Binding-site contacts:
Ligand atom O2B contacts residue LYS386 of chain 1.D at 2.6 Å.
Ligand atom O1B contacts residue HIS14 of chain 1.D at 2.9 Å (h-bond).
Ligand atom O5' contacts residue LYS13 of chain 1.D at 3.4 Å.
Ligand atom O1A contacts residue LYS386 of chain 1.D at 3.2 Å (salt-bridge).
Ligand atom O2B contacts residue ARG10 of chain 1.D at 2.7 Å (salt-bridge).
Ligand atom C2 contacts residue ARG437 of chain 1.C at 3.6 Å.
Ligand atom N9 contacts residue PHE324 of chain 1.D at 3.6 Å.
Ligand atom O3A contacts residue LYS386 of chain 1.D at 3.6 Å.
Ligand atom PB contacts residue LYS386 of chain 1.D at 3.5 Å.
Ligand atom O2' contacts residue PHE324 of chain 1.D at 3.2 Å.
Ligand atom PB contacts residue ARG10 of chain 1.D at 3.4 Å.
Ligand atom O6 contacts residue LYS402 of chain 1.D at 2.8 Å (salt-bridge).
Ligand atom O3A contacts residue LYS13 of chain 1.D at 3.6 Å.
Ligand atom N7 contacts residue SER396 of chain 1.D at 2.8 Å (h-bond).
Ligand atom N9 contacts residue GLN399 of chain 1.D at 3.3 Å (h-bond).
Ligand atom N7 contacts residue GLN399 of chain 1.D at 3.3 Å (h-bond).
Ligand atom N2 contacts residue ARG437 of chain 1.C at 3.2 Å (salt-bridge).
Ligand atom N1 contacts residue PHE324 of chain 1.D at 3.5 Å.
Ligand atom O2D contacts residue LYS13 of chain 1.D at 3.0 Å.
Ligand atom C5 contacts residue PHE324 of chain 1.D at 3.5 Å (hydrophobic).
Ligand atom C4 contacts residue PHE324 of chain 1.D at 3.5 Å (hydrophobic).
Ligand atom O6 contacts residue PHE324 of chain 1.D at 3.3 Å.
Ligand atom O1C contacts residue ARG305 of chain 1.D at 3.5 Å.
Ligand atom N2 contacts residue ASP436 of chain 1.C at 3.5 Å (salt-bridge).
Ligand atom C8 contacts residue PHE324 of chain 1.D at 3.5 Å (hydrophobic).
Ligand atom C3' contacts residue ARG305 of chain 1.D at 3.5 Å.
Ligand atom O1B contacts residue SER12 of chain 1.D at 3.6 Å.
Ligand atom C4 contacts residue GLN399 of chain 1.D at 3.4 Å.
Ligand atom O1B contacts residue LYS13 of chain 1.D at 3.0 Å (salt-bridge).
Ligand atom O3B contacts residue LYS13 of chain 1.D at 3.6 Å (salt-bridge).
Ligand atom C6 contacts residue PHE324 of chain 1.D at 3.3 Å (hydrophobic).
Ligand atom N1 contacts residue ARG437 of chain 1.C at 3.1 Å (salt-bridge).
Ligand atom O6 contacts residue ALA398 of chain 1.D at 3.1 Å.
Ligand atom C5 contacts residue GLN399 of chain 1.D at 3.3 Å.
Ligand atom N7 contacts residue PHE324 of chain 1.D at 3.3 Å.
Ligand atom C8 contacts residue SER396 of chain 1.D at 3.5 Å.
Ligand atom C8 contacts residue GLN399 of chain 1.D at 3.3 Å.
Ligand atom O3B contacts residue ARG10 of chain 1.D at 3.3 Å (salt-bridge).
Ligand atom O3A contacts residue HIS14 of chain 1.D at 3.4 Å (h-bond).
Ligand atom C2' contacts residue ARG305 of chain 1.D at 3.4 Å.

The protein below binds the small molecule below.
Small molecule (SMILES): Nc1nc2c(ncn2[C@@H]2O[C@H](CO[P](=O)(O)OP(=O)(O)O)[C@@H](O[P](=O)(O)OP(=O)(O)O)[C@H]2O)c(=O)[nH]1

Sequence of chain 1.D:
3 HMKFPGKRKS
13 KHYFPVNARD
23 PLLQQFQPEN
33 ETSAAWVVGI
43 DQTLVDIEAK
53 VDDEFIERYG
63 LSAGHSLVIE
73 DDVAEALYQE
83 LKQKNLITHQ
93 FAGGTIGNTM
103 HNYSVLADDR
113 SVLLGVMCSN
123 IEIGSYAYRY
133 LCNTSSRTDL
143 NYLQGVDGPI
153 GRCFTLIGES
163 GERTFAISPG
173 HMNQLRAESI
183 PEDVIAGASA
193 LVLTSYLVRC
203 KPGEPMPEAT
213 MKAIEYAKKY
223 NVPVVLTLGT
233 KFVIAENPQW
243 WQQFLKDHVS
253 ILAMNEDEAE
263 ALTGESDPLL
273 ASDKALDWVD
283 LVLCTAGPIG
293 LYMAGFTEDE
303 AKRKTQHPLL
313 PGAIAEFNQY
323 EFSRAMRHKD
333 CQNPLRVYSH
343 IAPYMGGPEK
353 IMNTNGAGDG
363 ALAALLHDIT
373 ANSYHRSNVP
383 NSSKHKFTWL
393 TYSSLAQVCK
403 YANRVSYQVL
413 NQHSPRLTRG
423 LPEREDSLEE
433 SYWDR

Sequence of chain 1.C:
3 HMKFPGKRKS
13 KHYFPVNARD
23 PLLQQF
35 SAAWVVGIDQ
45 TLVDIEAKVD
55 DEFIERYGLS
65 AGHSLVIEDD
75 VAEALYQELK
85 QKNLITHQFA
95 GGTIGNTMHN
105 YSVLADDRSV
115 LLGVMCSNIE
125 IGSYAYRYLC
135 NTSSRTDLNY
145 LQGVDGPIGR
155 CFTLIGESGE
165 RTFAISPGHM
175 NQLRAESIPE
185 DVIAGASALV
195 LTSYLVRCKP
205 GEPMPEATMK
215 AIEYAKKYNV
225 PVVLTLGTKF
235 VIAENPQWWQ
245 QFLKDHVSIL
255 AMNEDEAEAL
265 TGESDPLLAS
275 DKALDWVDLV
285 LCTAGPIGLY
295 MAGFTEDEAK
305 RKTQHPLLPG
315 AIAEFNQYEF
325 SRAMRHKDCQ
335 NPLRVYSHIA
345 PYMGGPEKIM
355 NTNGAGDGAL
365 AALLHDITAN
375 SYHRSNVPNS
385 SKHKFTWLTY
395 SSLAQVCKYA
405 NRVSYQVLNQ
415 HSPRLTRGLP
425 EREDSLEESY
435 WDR